A protein and the small-molecule ligand that binds it are described below.
Small molecule (SMILES): CCCCCCCCCC(=O)CC(=O)N[C@H]1CCOC1=O

Sequence of chain 3.A:
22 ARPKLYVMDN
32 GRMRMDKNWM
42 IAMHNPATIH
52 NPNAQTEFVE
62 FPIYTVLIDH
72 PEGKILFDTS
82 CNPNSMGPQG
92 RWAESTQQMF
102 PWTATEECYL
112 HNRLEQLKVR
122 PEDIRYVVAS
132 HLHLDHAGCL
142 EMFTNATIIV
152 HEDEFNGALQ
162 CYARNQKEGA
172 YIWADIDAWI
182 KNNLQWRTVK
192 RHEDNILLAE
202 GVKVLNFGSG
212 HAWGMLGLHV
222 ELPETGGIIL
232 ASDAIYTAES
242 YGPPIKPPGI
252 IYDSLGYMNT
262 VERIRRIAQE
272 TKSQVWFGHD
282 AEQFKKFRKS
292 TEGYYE

Binding-site contacts:
Ligand atom C2 contacts residue FE1 of chain 3.E at 2.9 Å.
Ligand atom O6 contacts residue HIS212 of chain 3.A at 3.1 Å (h-bond).
Ligand atom O6 contacts residue TYR237 of chain 3.A at 3.1 Å (h-bond).
Ligand atom C2 contacts residue ASP234 of chain 3.A at 3.3 Å.
Ligand atom O9 contacts residue HIS134 of chain 3.A at 3.8 Å.
Ligand atom O6 contacts residue FE1 of chain 3.E at 3.5 Å.
Ligand atom C5 contacts residue PHE62 of chain 3.A at 3.7 Å (hydrophobic).
Ligand atom O6 contacts residue HIS134 of chain 3.A at 3.4 Å (h-bond).
Ligand atom C13 contacts residue ILE251 of chain 3.A at 3.3 Å (hydrophobic).
Ligand atom O9 contacts residue LEU135 of chain 3.A at 3.8 Å.
Ligand atom OAP contacts residue FE1 of chain 3.E at 2.1 Å.
Ligand atom O12 contacts residue HIS134 of chain 3.A at 3.7 Å.
Ligand atom C4 contacts residue ASP136 of chain 3.A at 3.6 Å.
Ligand atom C18 contacts residue MET100 of chain 3.A at 3.8 Å (hydrophobic).
Ligand atom C4 contacts residue FE1 of chain 3.E at 3.2 Å.
Ligand atom OAP contacts residue ASP136 of chain 3.A at 3.1 Å (salt-bridge).
Ligand atom C13 contacts residue TRP40 of chain 3.A at 3.6 Å (hydrophobic).
Ligand atom C5 contacts residue MET34 of chain 3.A at 3.9 Å (hydrophobic).
Ligand atom C5 contacts residue MET36 of chain 3.A at 3.8 Å (hydrophobic).
Ligand atom C5 contacts residue ASP136 of chain 3.A at 3.7 Å.
Ligand atom N7 contacts residue TYR237 of chain 3.A at 3.9 Å.
Ligand atom OAP contacts residue ASP234 of chain 3.A at 2.8 Å (salt-bridge).
Ligand atom OAP contacts residue TYR237 of chain 3.A at 3.3 Å.
Ligand atom C10 contacts residue PHE101 of chain 3.A at 3.5 Å (hydrophobic).
Ligand atom C2 contacts residue CO1 of chain 3.D at 3.4 Å.
Ligand atom C4 contacts residue HIS280 of chain 3.A at 3.4 Å.
Ligand atom C2 contacts residue ASP136 of chain 3.A at 3.6 Å.
Ligand atom O6 contacts residue ASP234 of chain 3.A at 3.1 Å (salt-bridge).
Ligand atom O6 contacts residue CO1 of chain 3.D at 2.5 Å.
Ligand atom O9 contacts residue ALA171 of chain 3.A at 3.5 Å.
Ligand atom OAP contacts residue CO1 of chain 3.D at 3.8 Å.
Ligand atom C1 contacts residue FE1 of chain 3.E at 3.8 Å.
Ligand atom OAP contacts residue HIS280 of chain 3.A at 3.2 Å (h-bond).
Ligand atom C1 contacts residue ASP136 of chain 3.A at 3.8 Å.
Ligand atom C2 contacts residue TYR237 of chain 3.A at 3.3 Å (hydrophobic).
Ligand atom C20 contacts residue GLU169 of chain 3.A at 3.9 Å.
Ligand atom C4 contacts residue TYR237 of chain 3.A at 3.6 Å (hydrophobic).
Ligand atom C17 contacts residue TRP40 of chain 3.A at 3.7 Å (hydrophobic).
Ligand atom C20 contacts residue GLY170 of chain 3.A at 3.4 Å.
Ligand atom C4 contacts residue PHE62 of chain 3.A at 3.7 Å (hydrophobic).